Sequence of chain 20.F:
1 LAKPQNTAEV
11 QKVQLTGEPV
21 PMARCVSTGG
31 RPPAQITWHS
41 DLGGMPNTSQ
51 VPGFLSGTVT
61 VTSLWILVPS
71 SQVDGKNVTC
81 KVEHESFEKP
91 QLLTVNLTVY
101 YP

Binding-site contacts:
Ligand atom C3 contacts residue ASN47 of chain 20.F at 3.9 Å.
Ligand atom O5 contacts residue ASN47 of chain 20.F at 2.2 Å (h-bond).
Ligand atom N2 contacts residue ASN47 of chain 20.F at 3.2 Å (h-bond).
Ligand atom C5 contacts residue ASN47 of chain 20.F at 3.4 Å.
Ligand atom C6 contacts residue ASN47 of chain 20.F at 4.0 Å.
Ligand atom C7 contacts residue ASN47 of chain 20.F at 3.8 Å.
Ligand atom C4 contacts residue ASN47 of chain 20.F at 4.2 Å.
Ligand atom O7 contacts residue ASN47 of chain 20.F at 3.9 Å.
Ligand atom C1 contacts residue ASN47 of chain 20.F at 1.4 Å.
Ligand atom C2 contacts residue ASN47 of chain 20.F at 2.6 Å.

A small-molecule ligand and the protein it binds are described below.
Small molecule (SMILES): CC(=O)N[C@H]1[C@H](O[C@H]2[C@H](O)[C@@H](NC(C)=O)CO[C@@H]2CO)O[C@H](CO)[C@@H](O)[C@@H]1O